Sequence of chain 1.B:
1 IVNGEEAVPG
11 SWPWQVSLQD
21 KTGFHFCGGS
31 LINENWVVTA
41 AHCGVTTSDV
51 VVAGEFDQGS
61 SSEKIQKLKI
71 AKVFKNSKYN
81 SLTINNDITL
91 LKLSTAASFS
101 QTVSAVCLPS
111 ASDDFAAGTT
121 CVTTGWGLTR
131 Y

This protein binds this small molecule.
Small molecule (SMILES): N[C@@H](CO)C(=O)N[C@@H](CC1=CN=C2CC=CC=C12)C(=O)N1CCC[C@H]1C(=O)N[C@H](C=O)CC1=CN=C2C=CC=CC12

Sequence of chain 1.E:
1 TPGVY

Sequence of chain 1.C:
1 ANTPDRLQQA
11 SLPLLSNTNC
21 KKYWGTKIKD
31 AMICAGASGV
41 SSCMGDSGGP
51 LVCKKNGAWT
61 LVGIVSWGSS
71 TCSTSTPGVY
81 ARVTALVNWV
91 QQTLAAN

Binding-site contacts:
Ligand atom CE3 contacts residue TYR5 of chain 1.E at 1.6 Å (hydrophobic).
Ligand atom N contacts residue TYR5 of chain 1.E at 0.8 Å (h-bond).
Ligand atom CA contacts residue VAL4 of chain 1.E at 2.0 Å (hydrophobic).
Ligand atom CD2 contacts residue TYR5 of chain 1.E at 0.7 Å (hydrophobic).
Ligand atom CG contacts residue VAL4 of chain 1.E at 1.5 Å (hydrophobic).
Ligand atom CD1 contacts residue TYR5 of chain 1.E at 0.9 Å (hydrophobic).
Ligand atom C contacts residue PRO2 of chain 1.E at 1.2 Å (hydrophobic).
Ligand atom O contacts residue TYR5 of chain 1.E at 1.8 Å (h-bond).
Ligand atom CB contacts residue VAL4 of chain 1.E at 0.6 Å (hydrophobic).
Ligand atom C contacts residue TYR5 of chain 1.E at 1.1 Å (hydrophobic).
Ligand atom C contacts residue TYR5 of chain 1.E at 1.5 Å (hydrophobic).
Ligand atom CA contacts residue GLY3 of chain 1.E at 1.5 Å.
Ligand atom CH2 contacts residue TYR5 of chain 1.E at 2.0 Å (hydrophobic).
Ligand atom CA contacts residue PRO2 of chain 1.E at 0.4 Å (hydrophobic).
Ligand atom O contacts residue VAL4 of chain 1.E at 0.8 Å (h-bond).
Ligand atom N contacts residue VAL4 of chain 1.E at 0.8 Å (h-bond).
Ligand atom N contacts residue PRO2 of chain 1.E at 1.4 Å (h-bond).
Ligand atom OG contacts residue PRO2 of chain 1.E at 2.0 Å.
Ligand atom O contacts residue VAL4 of chain 1.E at 1.8 Å (h-bond).
Ligand atom O contacts residue PRO2 of chain 1.E at 1.3 Å (h-bond).
Ligand atom CZ3 contacts residue TYR5 of chain 1.E at 2.0 Å (hydrophobic).
Ligand atom N contacts residue GLY3 of chain 1.E at 0.5 Å.
Ligand atom CG contacts residue TYR5 of chain 1.E at 0.7 Å (hydrophobic).
Ligand atom CZ2 contacts residue TYR5 of chain 1.E at 1.2 Å (hydrophobic).
Ligand atom O contacts residue TYR5 of chain 1.E at 1.1 Å (h-bond).
Ligand atom N contacts residue VAL4 of chain 1.E at 1.8 Å.
Ligand atom C contacts residue SER47 of chain 1.C at 1.3 Å.
Ligand atom C contacts residue VAL4 of chain 1.E at 0.9 Å (hydrophobic).
Ligand atom C contacts residue GLY3 of chain 1.E at 1.3 Å.
Ligand atom CA contacts residue TYR5 of chain 1.E at 0.9 Å (hydrophobic).
Ligand atom C contacts residue VAL4 of chain 1.E at 0.7 Å (hydrophobic).
Ligand atom C contacts residue GLY3 of chain 1.E at 0.8 Å.
Ligand atom O contacts residue GLY3 of chain 1.E at 0.6 Å (h-bond).
Ligand atom CB contacts residue TYR5 of chain 1.E at 1.0 Å (hydrophobic).
Ligand atom NE1 contacts residue TYR5 of chain 1.E at 0.8 Å.
Ligand atom CE2 contacts residue TYR5 of chain 1.E at 0.8 Å (hydrophobic).
Ligand atom CA contacts residue VAL4 of chain 1.E at 0.7 Å (hydrophobic).
Ligand atom CB contacts residue PRO2 of chain 1.E at 1.2 Å (hydrophobic).
Ligand atom CA contacts residue GLY3 of chain 1.E at 1.1 Å.
Ligand atom CD contacts residue VAL4 of chain 1.E at 1.9 Å (hydrophobic).